Sequence of chain 57.A:
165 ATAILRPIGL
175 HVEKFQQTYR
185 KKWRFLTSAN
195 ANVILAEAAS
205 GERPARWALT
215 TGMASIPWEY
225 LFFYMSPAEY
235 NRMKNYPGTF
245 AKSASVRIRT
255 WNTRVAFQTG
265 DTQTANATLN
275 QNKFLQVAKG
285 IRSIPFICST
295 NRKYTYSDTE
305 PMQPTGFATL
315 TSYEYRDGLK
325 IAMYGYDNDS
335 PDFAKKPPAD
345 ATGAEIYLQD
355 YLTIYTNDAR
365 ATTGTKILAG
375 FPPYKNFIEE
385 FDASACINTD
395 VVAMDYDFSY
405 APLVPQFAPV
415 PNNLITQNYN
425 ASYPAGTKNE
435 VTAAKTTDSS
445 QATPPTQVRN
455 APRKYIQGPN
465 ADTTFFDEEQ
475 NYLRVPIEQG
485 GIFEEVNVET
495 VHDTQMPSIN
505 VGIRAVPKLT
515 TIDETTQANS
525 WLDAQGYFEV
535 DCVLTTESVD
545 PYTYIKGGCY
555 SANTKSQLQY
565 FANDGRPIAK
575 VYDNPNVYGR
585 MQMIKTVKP

Binding-site contacts:
Ligand atom C4 contacts residue ASP497 of chain 57.A at 3.1 Å.
Ligand atom O2 contacts residue PRO171 of chain 56.A at 3.0 Å (h-bond).
Ligand atom N4 contacts residue DG2 of chain 57.B at 2.9 Å (h-bond).
Ligand atom N7 contacts residue GLN499 of chain 57.A at 2.8 Å (h-bond).
Ligand atom N7 contacts residue THR498 of chain 57.A at 3.1 Å.
Ligand atom C2 contacts residue ASP399 of chain 57.A at 3.1 Å.
Ligand atom N2 contacts residue ASP401 of chain 57.A at 2.8 Å (salt-bridge).
Ligand atom N6 contacts residue GLN410 of chain 56.A at 2.7 Å (h-bond).
Ligand atom C5 contacts residue ASN491 of chain 56.A at 2.3 Å.
Ligand atom O3' contacts residue PRO289 of chain 57.A at 3.1 Å.
Ligand atom C4 contacts residue ARG170 of chain 56.A at 1.2 Å.
Ligand atom N6 contacts residue SER555 of chain 56.A at 3.1 Å.
Ligand atom O2 contacts residue DG2 of chain 57.B at 2.8 Å (h-bond).
Ligand atom N4 contacts residue ASN491 of chain 56.A at 2.7 Å (h-bond).
Ligand atom C2 contacts residue MET398 of chain 57.A at 2.7 Å (hydrophobic).
Ligand atom OP1 contacts residue GLY284 of chain 57.A at 3.0 Å.
Ligand atom C6 contacts residue ASN491 of chain 56.A at 3.1 Å.
Ligand atom OP1 contacts residue PRO501 of chain 57.A at 3.1 Å.
Ligand atom C4 contacts residue ASN491 of chain 56.A at 2.5 Å.
Ligand atom N3 contacts residue DG2 of chain 57.B at 2.9 Å (h-bond).
Ligand atom O3' contacts residue VAL492 of chain 56.A at 3.2 Å.
Ligand atom C5 contacts residue ARG170 of chain 56.A at 2.4 Å.
Ligand atom OP1 contacts residue PRO289 of chain 57.A at 3.2 Å.
Ligand atom N3 contacts residue ARG170 of chain 56.A at 2.0 Å (salt-bridge).
Ligand atom N1 contacts residue ASP401 of chain 57.A at 2.6 Å (salt-bridge).
Ligand atom N4 contacts residue ARG170 of chain 56.A at 0.6 Å (salt-bridge).
Ligand atom O2 contacts residue LYS559 of chain 56.A at 2.8 Å (salt-bridge).
Ligand atom O2 contacts residue THR558 of chain 56.A at 2.7 Å (h-bond).
Ligand atom C5 contacts residue ASP497 of chain 57.A at 3.1 Å.
Ligand atom O3' contacts residue LYS178 of chain 56.A at 2.9 Å.
Ligand atom N1 contacts residue PRO545 of chain 56.A at 3.2 Å.
Ligand atom C2 contacts residue ASP401 of chain 57.A at 3.1 Å.
Ligand atom O4' contacts residue GLN499 of chain 57.A at 3.0 Å (h-bond).
Ligand atom O6 contacts residue ASP401 of chain 57.A at 2.7 Å (salt-bridge).
Ligand atom O4' contacts residue THR558 of chain 56.A at 3.1 Å.
Ligand atom N1 contacts residue MET398 of chain 57.A at 3.0 Å.
Ligand atom OP2 contacts residue SER287 of chain 57.A at 2.9 Å.
Ligand atom N2 contacts residue SER403 of chain 57.A at 3.0 Å (h-bond).
Ligand atom OP2 contacts residue ASN491 of chain 56.A at 2.9 Å.
Ligand atom OP2 contacts residue VAL492 of chain 56.A at 2.5 Å (h-bond).

The small molecule below binds the protein below.
Small molecule (SMILES): N=c1ccn([C@H]2C[C@H](O[P](=O)(O)OC[C@H]3O[C@@H](n4cnc5c(N)ncnc54)C[C@@H]3O[P](=O)(O)OC[C@H]3O[C@@H](n4cnc5c(=O)nc(N)[nH]c54)C[C@@H]3O[P](=O)(O)OC[C@H]3O[C@@H](n4cnc5c(=O)nc(N)[nH]c54)C[C@@H]3O[P](=O)(O)OC[C@H]3O[C@@H](n4ccc(N)nc4=O)C[C@@H]3O[P](=O)(O)OC[C@H]3O[C@@H](n4ccc(N)nc4=O)C[C@@H]3O[P](=O)(O)OC[C@H]3O[C@@H](n4cnc5c(N)ncnc54)C[C@@H]3O[P](=O)(O)OC[C@H]3O[C@@H](n4cnc5c(N)ncnc54)C[C@@H]3O)[C@@H](COP(=O)=O)O2)c(=O)[nH]1

Sequence of chain 56.A:
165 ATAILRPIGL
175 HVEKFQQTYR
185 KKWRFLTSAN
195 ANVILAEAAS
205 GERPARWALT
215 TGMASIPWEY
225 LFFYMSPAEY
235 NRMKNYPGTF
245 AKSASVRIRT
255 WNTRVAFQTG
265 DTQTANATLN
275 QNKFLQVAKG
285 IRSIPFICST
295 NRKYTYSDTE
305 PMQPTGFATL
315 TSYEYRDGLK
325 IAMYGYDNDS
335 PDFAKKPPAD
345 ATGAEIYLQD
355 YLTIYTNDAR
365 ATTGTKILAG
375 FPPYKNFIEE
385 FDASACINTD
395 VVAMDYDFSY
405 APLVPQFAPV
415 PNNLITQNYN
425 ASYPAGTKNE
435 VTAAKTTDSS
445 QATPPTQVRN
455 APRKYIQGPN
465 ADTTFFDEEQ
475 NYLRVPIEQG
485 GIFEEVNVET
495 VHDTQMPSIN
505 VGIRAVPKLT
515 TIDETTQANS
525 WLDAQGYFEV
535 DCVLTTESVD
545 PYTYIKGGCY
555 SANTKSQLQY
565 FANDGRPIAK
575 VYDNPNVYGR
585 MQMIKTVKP